Sequence of chain 1.D:
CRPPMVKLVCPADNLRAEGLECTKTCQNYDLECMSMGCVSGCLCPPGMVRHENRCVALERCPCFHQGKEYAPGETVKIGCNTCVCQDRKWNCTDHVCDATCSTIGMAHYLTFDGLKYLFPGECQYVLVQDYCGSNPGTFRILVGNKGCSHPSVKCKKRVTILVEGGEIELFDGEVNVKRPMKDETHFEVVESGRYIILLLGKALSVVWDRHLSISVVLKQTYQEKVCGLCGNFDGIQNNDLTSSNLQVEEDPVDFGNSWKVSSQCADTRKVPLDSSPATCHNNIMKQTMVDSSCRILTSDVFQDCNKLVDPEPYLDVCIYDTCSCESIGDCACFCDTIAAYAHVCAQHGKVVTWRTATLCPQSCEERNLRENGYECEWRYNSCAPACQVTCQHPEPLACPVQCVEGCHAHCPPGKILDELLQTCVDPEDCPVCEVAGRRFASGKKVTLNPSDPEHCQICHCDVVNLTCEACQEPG

Binding-site contacts:
Ligand atom C4 contacts residue ASN94 of chain 1.D at 4.2 Å.
Ligand atom C1 contacts residue ASN94 of chain 1.D at 1.4 Å.
Ligand atom N2 contacts residue ASN94 of chain 1.D at 2.8 Å (h-bond).
Ligand atom C7 contacts residue GLN89 of chain 1.D at 4.1 Å.
Ligand atom C7 contacts residue ASN94 of chain 1.D at 3.0 Å.
Ligand atom O5 contacts residue ASN94 of chain 1.D at 2.4 Å (h-bond).
Ligand atom C8 contacts residue GLN89 of chain 1.D at 4.3 Å.
Ligand atom C8 contacts residue ASN94 of chain 1.D at 3.4 Å.
Ligand atom C3 contacts residue ASN94 of chain 1.D at 3.8 Å.
Ligand atom O7 contacts residue ASN94 of chain 1.D at 3.6 Å (h-bond).
Ligand atom C5 contacts residue ASN94 of chain 1.D at 3.7 Å.
Ligand atom C2 contacts residue ASN94 of chain 1.D at 2.5 Å.
Ligand atom O7 contacts residue GLN89 of chain 1.D at 3.2 Å.

A protein and the small-molecule ligand that binds it are described below.
Small molecule (SMILES): CC(=O)N[C@@H]1[C@@H](O)[C@H](O)[C@@H](CO)O[C@H]1O